Binding-site contacts:
Ligand atom C6 contacts residue ASN83 of chain 1.I at 4.4 Å.
Ligand atom C7 contacts residue ASN83 of chain 1.I at 3.9 Å.
Ligand atom N2 contacts residue ASN83 of chain 1.I at 2.5 Å (h-bond).
Ligand atom C8 contacts residue PRO78 of chain 1.I at 4.3 Å (hydrophobic).
Ligand atom C1 contacts residue THR85 of chain 1.I at 4.3 Å.
Ligand atom N2 contacts residue PRO78 of chain 1.I at 4.5 Å.
Ligand atom C4 contacts residue ASN83 of chain 1.I at 4.3 Å.
Ligand atom C1 contacts residue ASN83 of chain 1.I at 1.5 Å.
Ligand atom C2 contacts residue ASN83 of chain 1.I at 2.4 Å.
Ligand atom C5 contacts residue ASN83 of chain 1.I at 3.8 Å.
Ligand atom O5 contacts residue ASN83 of chain 1.I at 2.4 Å (h-bond).
Ligand atom C3 contacts residue ASN83 of chain 1.I at 3.7 Å.

Sequence of chain 1.I:
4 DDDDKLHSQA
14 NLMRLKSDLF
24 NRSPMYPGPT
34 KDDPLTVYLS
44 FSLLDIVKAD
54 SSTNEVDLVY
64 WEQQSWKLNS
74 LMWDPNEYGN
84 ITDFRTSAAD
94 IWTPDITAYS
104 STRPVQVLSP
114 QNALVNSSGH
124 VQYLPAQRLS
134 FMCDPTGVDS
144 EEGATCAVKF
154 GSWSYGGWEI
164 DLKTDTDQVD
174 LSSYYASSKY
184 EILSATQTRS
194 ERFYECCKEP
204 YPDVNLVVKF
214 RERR

A protein and the small-molecule ligand that binds it are described below.
Small molecule (SMILES): CC(=O)N[C@@H]1[C@@H](O)[C@H](O)[C@@H](CO)O[C@H]1O